Sequence of chain 1.B:
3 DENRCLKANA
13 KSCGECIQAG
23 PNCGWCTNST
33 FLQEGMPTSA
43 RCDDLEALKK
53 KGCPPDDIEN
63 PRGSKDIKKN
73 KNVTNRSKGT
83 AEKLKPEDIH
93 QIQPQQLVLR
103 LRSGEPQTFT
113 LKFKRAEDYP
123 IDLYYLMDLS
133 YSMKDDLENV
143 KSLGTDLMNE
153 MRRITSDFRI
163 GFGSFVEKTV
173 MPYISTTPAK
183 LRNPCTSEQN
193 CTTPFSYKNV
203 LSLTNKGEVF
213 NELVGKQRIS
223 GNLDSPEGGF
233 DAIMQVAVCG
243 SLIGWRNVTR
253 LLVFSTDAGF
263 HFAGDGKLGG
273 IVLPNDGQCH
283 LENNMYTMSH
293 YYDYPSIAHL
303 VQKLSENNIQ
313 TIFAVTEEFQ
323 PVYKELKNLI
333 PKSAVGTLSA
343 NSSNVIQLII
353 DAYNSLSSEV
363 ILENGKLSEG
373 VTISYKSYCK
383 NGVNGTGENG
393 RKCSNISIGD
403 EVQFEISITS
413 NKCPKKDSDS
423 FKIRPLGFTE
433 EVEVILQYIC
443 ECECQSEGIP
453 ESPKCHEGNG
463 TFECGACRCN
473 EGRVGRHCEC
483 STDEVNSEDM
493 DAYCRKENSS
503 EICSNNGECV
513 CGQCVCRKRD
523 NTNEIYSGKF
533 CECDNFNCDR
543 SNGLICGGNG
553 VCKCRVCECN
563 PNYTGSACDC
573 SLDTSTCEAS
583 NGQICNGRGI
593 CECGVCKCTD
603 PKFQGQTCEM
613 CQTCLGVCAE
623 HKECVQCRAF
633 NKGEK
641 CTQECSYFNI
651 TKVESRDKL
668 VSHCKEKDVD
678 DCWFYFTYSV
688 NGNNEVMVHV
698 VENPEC

Binding-site contacts:
Ligand atom C3 contacts residue ASN249 of chain 1.B at 3.9 Å.
Ligand atom C1 contacts residue ASN249 of chain 1.B at 1.5 Å.
Ligand atom N2 contacts residue ARG248 of chain 1.B at 4.4 Å.
Ligand atom O7 contacts residue TRP247 of chain 1.B at 3.8 Å.
Ligand atom C5 contacts residue THR431 of chain 1.B at 4.1 Å.
Ligand atom C5 contacts residue ASN249 of chain 1.B at 3.7 Å.
Ligand atom C6 contacts residue THR431 of chain 1.B at 4.0 Å.
Ligand atom N2 contacts residue ASN249 of chain 1.B at 3.0 Å (h-bond).
Ligand atom C7 contacts residue TRP247 of chain 1.B at 4.1 Å (hydrophobic).
Ligand atom O5 contacts residue THR431 of chain 1.B at 3.5 Å (h-bond).
Ligand atom C1 contacts residue THR431 of chain 1.B at 4.3 Å.
Ligand atom C7 contacts residue ASN249 of chain 1.B at 4.3 Å.
Ligand atom C2 contacts residue ASN249 of chain 1.B at 2.6 Å.
Ligand atom O5 contacts residue ASN249 of chain 1.B at 2.4 Å (h-bond).
Ligand atom C4 contacts residue ASN249 of chain 1.B at 4.3 Å.

The small molecule below binds the protein below.
Small molecule (SMILES): CC(=O)N[C@H]1[C@H](O[C@H]2[C@H](O)[C@@H](NC(C)=O)CO[C@@H]2CO)O[C@H](CO)[C@@H](O)[C@@H]1O